The protein below binds the small molecule below.
Small molecule (SMILES): O=C(Nc1cccc(Oc2ccc(Nc3ncnc4ccn(CCOCCO)c34)cc2Cl)c1)NC1CCCCC1

Binding-site contacts:
Ligand atom C4 contacts residue THR162 of chain 1.A at 3.6 Å.
Ligand atom N30 contacts residue MET101 of chain 1.A at 3.0 Å (h-bond).
Ligand atom C29 contacts residue ARG149 of chain 1.A at 3.4 Å.
Ligand atom N31 contacts residue LEU152 of chain 1.A at 3.6 Å.
Ligand atom C10 contacts residue GLN99 of chain 1.A at 3.5 Å.
Ligand atom C5 contacts residue THR162 of chain 1.A at 3.1 Å.
Ligand atom C28 contacts residue THR162 of chain 1.A at 3.5 Å.
Ligand atom C2 contacts residue MET74 of chain 1.A at 3.6 Å (hydrophobic).
Ligand atom C5 contacts residue ASP163 of chain 1.A at 3.2 Å.
Ligand atom C24 contacts residue GLY165 of chain 1.A at 3.4 Å.
Ligand atom CL1 contacts residue THR98 of chain 1.A at 3.7 Å.
Ligand atom N34 contacts residue MET74 of chain 1.A at 3.6 Å.
Ligand atom C10 contacts residue MET101 of chain 1.A at 3.6 Å (hydrophobic).
Ligand atom CL1 contacts residue LYS53 of chain 1.A at 3.4 Å.
Ligand atom C6 contacts residue MET101 of chain 1.A at 3.6 Å (hydrophobic).
Ligand atom N35 contacts residue GLY165 of chain 1.A at 3.1 Å (h-bond).
Ligand atom C13 contacts residue MET74 of chain 1.A at 3.6 Å (hydrophobic).
Ligand atom C2 contacts residue ASP163 of chain 1.A at 3.7 Å.
Ligand atom CL1 contacts residue ALA51 of chain 1.A at 3.4 Å.
Ligand atom N31 contacts residue THR98 of chain 1.A at 3.6 Å.
Ligand atom C13 contacts residue PHE164 of chain 1.A at 3.6 Å (hydrophobic).
Ligand atom C10 contacts residue LEU152 of chain 1.A at 3.6 Å (hydrophobic).
Ligand atom C17 contacts residue THR98 of chain 1.A at 3.4 Å.
Ligand atom C28 contacts residue ARG149 of chain 1.A at 3.7 Å.
Ligand atom N34 contacts residue ASP163 of chain 1.A at 3.6 Å.
Ligand atom C20 contacts residue LEU170 of chain 1.A at 3.7 Å (hydrophobic).
Ligand atom O36 contacts residue LYS53 of chain 1.A at 2.8 Å (salt-bridge).
Ligand atom N31 contacts residue ALA51 of chain 1.A at 3.4 Å.
Ligand atom O39 contacts residue LEU152 of chain 1.A at 3.7 Å.
Ligand atom C28 contacts residue ASP163 of chain 1.A at 3.5 Å.
Ligand atom O37 contacts residue ASP163 of chain 1.A at 2.8 Å (salt-bridge).
Ligand atom C3 contacts residue THR162 of chain 1.A at 3.4 Å.
Ligand atom C25 contacts residue GLY165 of chain 1.A at 3.7 Å.
Ligand atom C10 contacts residue ALA51 of chain 1.A at 3.5 Å (hydrophobic).
Ligand atom C2 contacts residue PHE164 of chain 1.A at 3.3 Å (hydrophobic).
Ligand atom C1 contacts residue THR162 of chain 1.A at 3.7 Å.
Ligand atom CL1 contacts residue LEU96 of chain 1.A at 3.1 Å.
Ligand atom C3 contacts residue ASP163 of chain 1.A at 3.3 Å.
Ligand atom C7 contacts residue LEU96 of chain 1.A at 3.7 Å (hydrophobic).
Ligand atom N34 contacts residue PHE164 of chain 1.A at 2.9 Å (h-bond).

Sequence of chain 1.A:
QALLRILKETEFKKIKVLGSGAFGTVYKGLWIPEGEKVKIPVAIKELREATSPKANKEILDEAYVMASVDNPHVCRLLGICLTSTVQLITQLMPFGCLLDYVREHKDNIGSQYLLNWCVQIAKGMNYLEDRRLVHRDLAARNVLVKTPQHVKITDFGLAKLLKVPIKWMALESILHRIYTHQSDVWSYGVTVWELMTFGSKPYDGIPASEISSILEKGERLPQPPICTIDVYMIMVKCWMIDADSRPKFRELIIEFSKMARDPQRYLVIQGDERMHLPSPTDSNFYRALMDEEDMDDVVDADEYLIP